Binding-site contacts:
Ligand atom OP1 contacts residue ASN55 of chain 42.E at 2.8 Å (h-bond).
Ligand atom C5' contacts residue ARG49 of chain 42.E at 3.5 Å.
Ligand atom C5 contacts residue THR45 of chain 3.E at 3.2 Å.
Ligand atom OP2 contacts residue TYR85 of chain 3.E at 2.7 Å (h-bond).
Ligand atom C5' contacts residue SER51 of chain 42.E at 3.3 Å.
Ligand atom OP1 contacts residue SER52 of chain 42.E at 3.2 Å.
Ligand atom P contacts residue ARG49 of chain 42.E at 3.0 Å.
Ligand atom O3' contacts residue SER51 of chain 42.E at 3.3 Å (h-bond).
Ligand atom N7 contacts residue LYS61 of chain 3.E at 3.3 Å.
Ligand atom O2 contacts residue ASN87 of chain 3.E at 3.3 Å (h-bond).
Ligand atom O2' contacts residue TYR85 of chain 3.E at 3.4 Å.
Ligand atom C4 contacts residue TYR85 of chain 3.E at 3.5 Å (hydrophobic).
Ligand atom C2' contacts residue TYR85 of chain 3.E at 3.4 Å (hydrophobic).
Ligand atom OP1 contacts residue SER51 of chain 42.E at 3.5 Å.
Ligand atom N6 contacts residue THR59 of chain 3.E at 2.8 Å (h-bond).
Ligand atom C6 contacts residue THR45 of chain 3.E at 3.3 Å.
Ligand atom O2' contacts residue GLU63 of chain 3.E at 3.2 Å (salt-bridge).
Ligand atom C2' contacts residue GLU63 of chain 3.E at 3.5 Å.
Ligand atom N6 contacts residue THR45 of chain 3.E at 2.7 Å (h-bond).
Ligand atom N7 contacts residue THR45 of chain 3.E at 2.6 Å (h-bond).
Ligand atom N1 contacts residue SER47 of chain 3.E at 2.9 Å (h-bond).
Ligand atom N9 contacts residue LYS61 of chain 3.E at 3.3 Å (salt-bridge).
Ligand atom C2 contacts residue SER47 of chain 3.E at 3.2 Å.
Ligand atom C3' contacts residue TYR85 of chain 3.E at 3.4 Å (hydrophobic).
Ligand atom O4' contacts residue LYS61 of chain 3.E at 2.8 Å (salt-bridge).
Ligand atom C5' contacts residue TYR85 of chain 3.E at 2.9 Å (hydrophobic).
Ligand atom OP2 contacts residue ASN55 of chain 42.E at 3.4 Å (h-bond).
Ligand atom O3' contacts residue ARG49 of chain 42.E at 3.4 Å (salt-bridge).
Ligand atom OP2 contacts residue SER51 of chain 42.E at 3.4 Å (h-bond).
Ligand atom C4' contacts residue TYR85 of chain 3.E at 3.2 Å (hydrophobic).
Ligand atom C8 contacts residue LYS61 of chain 3.E at 3.4 Å.
Ligand atom OP2 contacts residue ARG49 of chain 42.E at 2.3 Å (salt-bridge).
Ligand atom OP1 contacts residue SER51 of chain 42.E at 2.9 Å (h-bond).
Ligand atom OP2 contacts residue LYS43 of chain 3.E at 2.7 Å (salt-bridge).
Ligand atom N6 contacts residue CYS46 of chain 3.E at 3.3 Å (h-bond).
Ligand atom P contacts residue SER51 of chain 42.E at 3.5 Å.
Ligand atom N3 contacts residue TYR85 of chain 3.E at 3.5 Å.
Ligand atom OP2 contacts residue LYS57 of chain 42.E at 2.6 Å (salt-bridge).
Ligand atom N1 contacts residue TYR85 of chain 3.E at 3.5 Å.
Ligand atom OP1 contacts residue ARG49 of chain 42.E at 2.5 Å (salt-bridge).

Sequence of chain 42.E:
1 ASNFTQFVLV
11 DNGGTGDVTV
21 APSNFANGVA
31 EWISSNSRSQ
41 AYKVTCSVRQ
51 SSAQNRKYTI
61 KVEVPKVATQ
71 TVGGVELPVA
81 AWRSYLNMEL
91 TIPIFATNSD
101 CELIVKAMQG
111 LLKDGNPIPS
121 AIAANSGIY

Sequence of chain 3.E:
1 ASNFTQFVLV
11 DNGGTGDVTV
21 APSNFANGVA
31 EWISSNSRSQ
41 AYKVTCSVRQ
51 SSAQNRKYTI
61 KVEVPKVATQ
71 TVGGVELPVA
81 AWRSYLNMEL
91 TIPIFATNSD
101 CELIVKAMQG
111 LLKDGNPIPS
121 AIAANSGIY

This protein binds this small molecule.
Small molecule (SMILES): Nc1ccn([C@@H]2O[C@H](CO[P](=O)(O)O[C@H]3[C@@H](O)[C@H](n4ccc(N)nc4=O)O[C@@H]3CO[P](=O)(O)O[C@H]3[C@@H](O)[C@H](n4cnc5c(N)ncnc54)O[C@@H]3CO[P](=O)(O)O[C@H]3[C@@H](O)[C@H](n4ccc(N)nc4=O)O[C@@H]3CO[P](=O)(O)O[C@H]3[C@@H](O)[C@H](n4ccc(=O)[nH]c4=O)O[C@@H]3CO[P](=O)(O)O[C@H]3[C@@H](O)[C@H](n4cnc5c(N)ncnc54)O[C@@H]3CO[P](=O)(O)O[C@H]3[C@@H](O)[C@H](n4cnc5c(=O)nc(N)[nH]c54)O[C@@H]3CO[P](=O)(O)O[C@H]3[C@@H](O)[C@H](n4cnc5c(=O)nc(N)[nH]c54)O[C@@H]3CO)[C@@H](O)[C@H]2O)c(=O)n1